A small-molecule ligand and the protein it binds are described below.
Small molecule (SMILES): CC(=O)N[C@@H]1[C@@H](O)[C@H](O)[C@@H](CO)O[C@H]1O

Binding-site contacts:
Ligand atom O6 contacts residue GLU150 of chain 1.D at 3.7 Å.
Ligand atom C6 contacts residue ALA147 of chain 1.D at 3.5 Å (hydrophobic).
Ligand atom O7 contacts residue ASN154 of chain 1.D at 4.3 Å.
Ligand atom C5 contacts residue ASN154 of chain 1.D at 3.7 Å.
Ligand atom C1 contacts residue GLU150 of chain 1.D at 4.1 Å.
Ligand atom O5 contacts residue THR156 of chain 1.D at 4.0 Å.
Ligand atom C3 contacts residue ASN154 of chain 1.D at 3.8 Å.
Ligand atom C6 contacts residue SER151 of chain 1.D at 4.4 Å.
Ligand atom C7 contacts residue THR156 of chain 1.D at 4.2 Å.
Ligand atom C5 contacts residue GLU150 of chain 1.D at 4.3 Å.
Ligand atom C1 contacts residue ASN154 of chain 1.D at 1.4 Å.
Ligand atom C7 contacts residue ASN154 of chain 1.D at 3.9 Å.
Ligand atom C5 contacts residue THR156 of chain 1.D at 4.5 Å.
Ligand atom O5 contacts residue SER151 of chain 1.D at 4.2 Å.
Ligand atom C6 contacts residue GLU150 of chain 1.D at 4.1 Å.
Ligand atom C1 contacts residue THR156 of chain 1.D at 3.9 Å.
Ligand atom O5 contacts residue GLU150 of chain 1.D at 3.5 Å.
Ligand atom O7 contacts residue THR156 of chain 1.D at 3.8 Å.
Ligand atom C4 contacts residue ASN154 of chain 1.D at 4.2 Å.
Ligand atom C2 contacts residue ASN154 of chain 1.D at 2.5 Å.
Ligand atom N2 contacts residue ASN154 of chain 1.D at 3.0 Å (h-bond).
Ligand atom O6 contacts residue ALA147 of chain 1.D at 3.8 Å.
Ligand atom O5 contacts residue ASN154 of chain 1.D at 2.4 Å (h-bond).

Sequence of chain 1.D:
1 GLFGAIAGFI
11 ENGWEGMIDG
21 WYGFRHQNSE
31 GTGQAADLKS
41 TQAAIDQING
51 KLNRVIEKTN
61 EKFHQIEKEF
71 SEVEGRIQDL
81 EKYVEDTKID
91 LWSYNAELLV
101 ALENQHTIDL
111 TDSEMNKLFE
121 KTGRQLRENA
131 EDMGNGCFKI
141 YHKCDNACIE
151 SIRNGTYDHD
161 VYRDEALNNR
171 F